Sequence of chain 1.A:
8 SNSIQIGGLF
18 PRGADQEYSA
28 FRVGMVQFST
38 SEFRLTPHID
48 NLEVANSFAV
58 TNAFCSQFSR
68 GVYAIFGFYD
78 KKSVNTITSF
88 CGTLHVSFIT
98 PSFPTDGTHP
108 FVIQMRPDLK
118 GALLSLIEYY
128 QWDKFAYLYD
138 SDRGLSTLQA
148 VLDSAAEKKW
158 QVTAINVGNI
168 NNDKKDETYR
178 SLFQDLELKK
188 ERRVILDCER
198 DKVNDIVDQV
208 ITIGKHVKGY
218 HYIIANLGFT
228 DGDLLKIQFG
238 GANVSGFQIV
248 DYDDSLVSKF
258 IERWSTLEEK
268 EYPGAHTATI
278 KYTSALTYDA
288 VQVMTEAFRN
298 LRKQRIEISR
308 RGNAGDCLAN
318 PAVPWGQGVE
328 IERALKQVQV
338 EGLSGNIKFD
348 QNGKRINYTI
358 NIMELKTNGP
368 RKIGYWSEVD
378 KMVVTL

Binding-site contacts:
Ligand atom C8 contacts residue TYR217 of chain 1.A at 3.9 Å (hydrophobic).
Ligand atom C7 contacts residue GLY216 of chain 1.A at 4.4 Å.
Ligand atom C3 contacts residue ASN240 of chain 1.A at 3.7 Å.
Ligand atom O6 contacts residue ARG190 of chain 1.A at 4.3 Å.
Ligand atom O3 contacts residue ARG190 of chain 1.A at 3.4 Å (salt-bridge).
Ligand atom C6 contacts residue ARG190 of chain 1.A at 4.3 Å.
Ligand atom O7 contacts residue ASN240 of chain 1.A at 4.0 Å.
Ligand atom C4 contacts residue ASN240 of chain 1.A at 4.2 Å.
Ligand atom C1 contacts residue HIS218 of chain 1.A at 4.1 Å.
Ligand atom C7 contacts residue ASN240 of chain 1.A at 3.6 Å.
Ligand atom O5 contacts residue ASN240 of chain 1.A at 2.4 Å (h-bond).
Ligand atom O7 contacts residue ARG190 of chain 1.A at 2.8 Å (salt-bridge).
Ligand atom N2 contacts residue ASN240 of chain 1.A at 2.7 Å (h-bond).
Ligand atom C5 contacts residue ASN240 of chain 1.A at 3.6 Å.
Ligand atom C8 contacts residue HIS218 of chain 1.A at 4.0 Å.
Ligand atom C1 contacts residue ASN240 of chain 1.A at 1.4 Å.
Ligand atom N2 contacts residue TYR217 of chain 1.A at 4.3 Å.
Ligand atom N2 contacts residue HIS218 of chain 1.A at 4.0 Å.
Ligand atom C7 contacts residue ARG190 of chain 1.A at 3.8 Å.
Ligand atom C7 contacts residue HIS218 of chain 1.A at 3.6 Å.
Ligand atom C2 contacts residue HIS218 of chain 1.A at 4.1 Å.
Ligand atom C8 contacts residue GLY216 of chain 1.A at 2.9 Å.
Ligand atom C8 contacts residue ARG190 of chain 1.A at 4.2 Å.
Ligand atom O7 contacts residue TRP129 of chain 1.A at 4.4 Å.
Ligand atom C8 contacts residue ARG189 of chain 1.A at 4.3 Å.
Ligand atom O7 contacts residue HIS218 of chain 1.A at 3.7 Å.
Ligand atom C2 contacts residue ASN240 of chain 1.A at 2.3 Å.

The small molecule below binds the protein below.
Small molecule (SMILES): CC(=O)N[C@H]1[C@H](O[C@H]2[C@H](O)[C@@H](NC(C)=O)CO[C@@H]2CO)O[C@H](CO)[C@@H](O)[C@@H]1O